Sequence of chain 1.A:
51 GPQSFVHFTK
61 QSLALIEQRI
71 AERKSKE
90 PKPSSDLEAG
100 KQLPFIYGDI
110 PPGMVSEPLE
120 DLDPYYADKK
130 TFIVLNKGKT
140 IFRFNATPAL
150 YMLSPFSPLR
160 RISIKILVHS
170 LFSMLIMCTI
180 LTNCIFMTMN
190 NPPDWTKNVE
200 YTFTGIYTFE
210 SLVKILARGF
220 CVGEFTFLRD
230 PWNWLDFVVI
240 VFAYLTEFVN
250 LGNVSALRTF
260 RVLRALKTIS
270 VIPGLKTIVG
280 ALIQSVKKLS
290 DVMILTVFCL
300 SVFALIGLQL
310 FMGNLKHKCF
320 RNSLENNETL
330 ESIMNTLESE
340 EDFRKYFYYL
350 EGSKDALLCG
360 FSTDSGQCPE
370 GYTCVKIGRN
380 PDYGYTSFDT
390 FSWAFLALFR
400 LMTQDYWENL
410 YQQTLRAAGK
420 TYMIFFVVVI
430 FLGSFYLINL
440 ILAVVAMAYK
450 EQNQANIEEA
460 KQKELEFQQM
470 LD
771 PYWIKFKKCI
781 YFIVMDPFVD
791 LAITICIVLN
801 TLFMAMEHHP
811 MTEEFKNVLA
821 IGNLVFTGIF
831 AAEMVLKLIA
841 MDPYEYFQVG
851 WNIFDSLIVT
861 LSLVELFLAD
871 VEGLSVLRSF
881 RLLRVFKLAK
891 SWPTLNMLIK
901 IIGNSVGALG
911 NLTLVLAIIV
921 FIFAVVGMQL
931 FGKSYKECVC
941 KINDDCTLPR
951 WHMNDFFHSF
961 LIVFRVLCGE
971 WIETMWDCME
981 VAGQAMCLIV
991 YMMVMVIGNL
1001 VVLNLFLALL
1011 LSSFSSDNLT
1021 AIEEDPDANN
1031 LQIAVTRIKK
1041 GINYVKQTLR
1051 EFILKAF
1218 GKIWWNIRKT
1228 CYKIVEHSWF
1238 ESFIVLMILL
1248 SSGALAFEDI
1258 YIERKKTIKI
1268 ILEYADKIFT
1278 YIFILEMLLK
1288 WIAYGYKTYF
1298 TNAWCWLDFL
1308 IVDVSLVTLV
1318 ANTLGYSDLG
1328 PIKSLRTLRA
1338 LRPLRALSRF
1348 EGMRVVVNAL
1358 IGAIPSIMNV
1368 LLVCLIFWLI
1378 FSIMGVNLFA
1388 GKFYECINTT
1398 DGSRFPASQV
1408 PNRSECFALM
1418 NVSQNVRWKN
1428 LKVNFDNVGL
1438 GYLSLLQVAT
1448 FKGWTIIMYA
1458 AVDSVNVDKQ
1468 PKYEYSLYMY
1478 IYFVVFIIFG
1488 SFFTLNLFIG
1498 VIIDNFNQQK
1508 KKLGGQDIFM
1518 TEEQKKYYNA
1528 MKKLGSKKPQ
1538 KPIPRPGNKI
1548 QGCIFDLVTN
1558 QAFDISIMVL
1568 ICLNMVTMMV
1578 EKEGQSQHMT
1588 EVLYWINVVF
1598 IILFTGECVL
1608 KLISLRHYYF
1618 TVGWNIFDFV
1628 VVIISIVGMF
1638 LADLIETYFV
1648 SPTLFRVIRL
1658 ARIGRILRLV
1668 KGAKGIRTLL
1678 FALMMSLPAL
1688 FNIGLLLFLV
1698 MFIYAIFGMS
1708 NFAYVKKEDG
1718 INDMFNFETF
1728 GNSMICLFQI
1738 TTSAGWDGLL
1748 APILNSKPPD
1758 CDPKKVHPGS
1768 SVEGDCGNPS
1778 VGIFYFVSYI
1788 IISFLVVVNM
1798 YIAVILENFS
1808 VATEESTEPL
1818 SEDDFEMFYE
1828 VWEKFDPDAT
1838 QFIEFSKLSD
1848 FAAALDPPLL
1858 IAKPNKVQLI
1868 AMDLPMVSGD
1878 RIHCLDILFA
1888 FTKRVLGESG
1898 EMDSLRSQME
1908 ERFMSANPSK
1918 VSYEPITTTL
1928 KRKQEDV

This protein binds this small molecule.
Small molecule (SMILES): CC(=O)N[C@@H]1[C@@H](O)[C@H](O)[C@@H](CO)O[C@H]1O

Binding-site contacts:
Ligand atom C4 contacts residue ASN326 of chain 1.A at 4.4 Å.
Ligand atom C1 contacts residue ASN326 of chain 1.A at 1.6 Å.
Ligand atom C7 contacts residue ASN326 of chain 1.A at 3.5 Å.
Ligand atom C5 contacts residue ASN326 of chain 1.A at 3.8 Å.
Ligand atom O5 contacts residue ASN326 of chain 1.A at 2.5 Å (h-bond).
Ligand atom C2 contacts residue ASN326 of chain 1.A at 2.5 Å.
Ligand atom N2 contacts residue ASN326 of chain 1.A at 2.9 Å (h-bond).
Ligand atom O7 contacts residue ASN326 of chain 1.A at 3.1 Å.
Ligand atom C3 contacts residue ASN326 of chain 1.A at 3.9 Å.